Sequence of chain 1.A:
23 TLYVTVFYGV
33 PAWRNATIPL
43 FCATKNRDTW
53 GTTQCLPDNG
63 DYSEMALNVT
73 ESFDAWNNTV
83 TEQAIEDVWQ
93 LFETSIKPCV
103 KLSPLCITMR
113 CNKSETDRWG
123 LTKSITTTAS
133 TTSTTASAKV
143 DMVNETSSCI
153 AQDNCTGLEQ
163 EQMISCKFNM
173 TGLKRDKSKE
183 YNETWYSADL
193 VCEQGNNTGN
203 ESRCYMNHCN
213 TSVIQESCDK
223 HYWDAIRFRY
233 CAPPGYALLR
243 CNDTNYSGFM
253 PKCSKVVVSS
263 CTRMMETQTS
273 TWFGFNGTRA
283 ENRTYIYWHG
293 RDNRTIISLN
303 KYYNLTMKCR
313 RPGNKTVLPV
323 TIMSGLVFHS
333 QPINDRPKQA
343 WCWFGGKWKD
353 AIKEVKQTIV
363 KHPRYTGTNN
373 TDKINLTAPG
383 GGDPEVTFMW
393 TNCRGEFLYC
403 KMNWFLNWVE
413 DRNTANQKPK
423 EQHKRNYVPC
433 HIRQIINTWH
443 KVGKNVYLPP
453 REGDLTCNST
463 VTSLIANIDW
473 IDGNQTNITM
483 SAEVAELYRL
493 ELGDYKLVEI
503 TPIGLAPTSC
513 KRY

A protein and the small-molecule ligand that binds it are described below.
Small molecule (SMILES): CC(=O)N[C@H]1[C@H](O[C@H]2[C@H](O)[C@@H](NC(C)=O)CO[C@@H]2CO)O[C@H](CO)[C@@H](O)[C@@H]1O

Binding-site contacts:
Ligand atom C8 contacts residue ASN479 of chain 1.A at 4.4 Å.
Ligand atom O6 contacts residue THR379 of chain 1.A at 4.4 Å.
Ligand atom C5 contacts residue ASN479 of chain 1.A at 3.8 Å.
Ligand atom C7 contacts residue ASN479 of chain 1.A at 3.4 Å.
Ligand atom O7 contacts residue ASN479 of chain 1.A at 3.5 Å (h-bond).
Ligand atom C8 contacts residue GLN477 of chain 1.A at 3.6 Å.
Ligand atom O5 contacts residue ASN479 of chain 1.A at 2.5 Å (h-bond).
Ligand atom O7 contacts residue ASP471 of chain 1.A at 3.9 Å.
Ligand atom C8 contacts residue ILE473 of chain 1.A at 4.2 Å (hydrophobic).
Ligand atom C1 contacts residue ASN479 of chain 1.A at 1.5 Å.
Ligand atom C3 contacts residue ASN479 of chain 1.A at 3.9 Å.
Ligand atom C2 contacts residue ASN479 of chain 1.A at 2.5 Å.
Ligand atom C4 contacts residue ASN479 of chain 1.A at 4.3 Å.
Ligand atom C8 contacts residue TRP472 of chain 1.A at 4.0 Å (hydrophobic).
Ligand atom C7 contacts residue ASP471 of chain 1.A at 4.0 Å.
Ligand atom N2 contacts residue ASN479 of chain 1.A at 2.9 Å (h-bond).
Ligand atom C8 contacts residue ASP471 of chain 1.A at 3.5 Å.